Binding-site contacts:
Ligand atom N2 contacts residue ASN603 of chain 1.C at 2.9 Å (h-bond).
Ligand atom O6 contacts residue ASN603 of chain 1.C at 4.5 Å.
Ligand atom C1 contacts residue ASN603 of chain 1.C at 1.4 Å.
Ligand atom C2 contacts residue ASN603 of chain 1.C at 2.5 Å.
Ligand atom C8 contacts residue THR604 of chain 1.C at 3.0 Å.
Ligand atom C4 contacts residue ASN603 of chain 1.C at 4.2 Å.
Ligand atom C5 contacts residue ASN603 of chain 1.C at 3.7 Å.
Ligand atom C3 contacts residue ASN603 of chain 1.C at 3.8 Å.
Ligand atom C6 contacts residue ASN603 of chain 1.C at 4.4 Å.
Ligand atom C7 contacts residue ASN603 of chain 1.C at 3.5 Å.
Ligand atom O5 contacts residue ASN603 of chain 1.C at 2.4 Å (h-bond).
Ligand atom O7 contacts residue THR604 of chain 1.C at 4.5 Å.
Ligand atom N2 contacts residue THR604 of chain 1.C at 2.7 Å (h-bond).
Ligand atom C7 contacts residue THR604 of chain 1.C at 3.3 Å.
Ligand atom O7 contacts residue ASN603 of chain 1.C at 3.7 Å.
Ligand atom C2 contacts residue THR604 of chain 1.C at 3.8 Å.

A protein and the small-molecule ligand that binds it are described below.
Small molecule (SMILES): CC(=O)N[C@@H]1[C@@H](O)[C@H](O)[C@@H](CO)O[C@H]1O

Sequence of chain 1.C:
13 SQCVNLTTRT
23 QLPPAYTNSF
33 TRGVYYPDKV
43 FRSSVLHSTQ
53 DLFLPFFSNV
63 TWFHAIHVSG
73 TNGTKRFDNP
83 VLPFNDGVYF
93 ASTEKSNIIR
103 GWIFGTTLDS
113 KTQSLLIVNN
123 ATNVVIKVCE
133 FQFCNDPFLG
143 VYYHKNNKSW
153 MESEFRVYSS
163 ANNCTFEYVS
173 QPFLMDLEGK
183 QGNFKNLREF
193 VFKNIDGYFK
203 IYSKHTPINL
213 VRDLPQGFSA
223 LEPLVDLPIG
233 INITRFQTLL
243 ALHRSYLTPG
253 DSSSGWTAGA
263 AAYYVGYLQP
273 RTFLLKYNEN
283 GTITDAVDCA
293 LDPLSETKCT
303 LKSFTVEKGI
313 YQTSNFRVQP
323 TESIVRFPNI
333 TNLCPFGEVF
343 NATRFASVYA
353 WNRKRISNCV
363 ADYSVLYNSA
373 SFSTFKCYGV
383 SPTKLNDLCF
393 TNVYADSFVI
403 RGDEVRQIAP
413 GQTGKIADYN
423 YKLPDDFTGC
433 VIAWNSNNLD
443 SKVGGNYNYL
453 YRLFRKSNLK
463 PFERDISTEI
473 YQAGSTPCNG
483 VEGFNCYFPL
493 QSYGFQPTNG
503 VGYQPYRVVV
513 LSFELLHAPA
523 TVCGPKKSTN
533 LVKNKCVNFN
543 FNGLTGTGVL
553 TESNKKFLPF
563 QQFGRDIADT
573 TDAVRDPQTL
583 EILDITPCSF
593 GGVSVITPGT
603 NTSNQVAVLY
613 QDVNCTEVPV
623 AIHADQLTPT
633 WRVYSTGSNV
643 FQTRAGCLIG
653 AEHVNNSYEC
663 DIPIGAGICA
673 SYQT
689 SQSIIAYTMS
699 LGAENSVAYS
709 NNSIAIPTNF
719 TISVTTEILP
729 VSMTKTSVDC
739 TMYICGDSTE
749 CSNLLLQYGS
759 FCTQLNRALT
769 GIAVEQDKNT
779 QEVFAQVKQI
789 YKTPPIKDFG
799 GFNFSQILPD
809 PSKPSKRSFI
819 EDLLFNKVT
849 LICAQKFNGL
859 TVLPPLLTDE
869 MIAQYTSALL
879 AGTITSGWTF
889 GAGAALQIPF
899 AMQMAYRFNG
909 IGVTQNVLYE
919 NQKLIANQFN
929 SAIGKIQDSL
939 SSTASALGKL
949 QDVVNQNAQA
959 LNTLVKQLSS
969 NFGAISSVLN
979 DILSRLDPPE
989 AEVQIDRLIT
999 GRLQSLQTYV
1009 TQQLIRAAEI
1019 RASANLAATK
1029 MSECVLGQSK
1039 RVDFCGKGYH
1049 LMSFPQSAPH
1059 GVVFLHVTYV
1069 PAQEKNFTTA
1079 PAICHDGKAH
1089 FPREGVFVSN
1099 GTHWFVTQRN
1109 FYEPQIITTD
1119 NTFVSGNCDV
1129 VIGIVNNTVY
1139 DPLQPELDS